Binding-site contacts:
Ligand atom CA contacts residue ASP56 of chain 1.D at 4.0 Å.
Ligand atom C contacts residue ASP55 of chain 1.D at 3.5 Å.
Ligand atom NE contacts residue SER38 of chain 1.E at 3.8 Å.
Ligand atom CB contacts residue ALA37 of chain 1.E at 3.5 Å (hydrophobic).
Ligand atom O contacts residue ASP56 of chain 1.D at 3.2 Å (salt-bridge).
Ligand atom CB contacts residue THR51 of chain 1.E at 3.9 Å.
Ligand atom O contacts residue THR51 of chain 1.E at 4.1 Å.
Ligand atom OXT contacts residue GLY54 of chain 1.D at 3.2 Å.
Ligand atom N contacts residue THR57 of chain 1.D at 3.2 Å (h-bond).
Ligand atom OXT contacts residue ALA53 of chain 1.E at 2.9 Å (h-bond).
Ligand atom CA contacts residue ALA53 of chain 1.E at 4.0 Å (hydrophobic).
Ligand atom CD contacts residue HIS34 of chain 1.E at 3.6 Å.
Ligand atom NH2 contacts residue ASP55 of chain 1.D at 3.5 Å (salt-bridge).
Ligand atom CA contacts residue ALA37 of chain 1.E at 4.2 Å (hydrophobic).
Ligand atom NH1 contacts residue HIS34 of chain 1.E at 4.2 Å.
Ligand atom CB contacts residue SER38 of chain 1.E at 4.2 Å.
Ligand atom C contacts residue ASP56 of chain 1.D at 4.1 Å.
Ligand atom N contacts residue THR51 of chain 1.E at 3.0 Å (h-bond).
Ligand atom CD contacts residue SER38 of chain 1.E at 3.7 Å.
Ligand atom N contacts residue ASP56 of chain 1.D at 2.9 Å (salt-bridge).
Ligand atom C contacts residue GLY54 of chain 1.D at 3.8 Å.
Ligand atom C contacts residue ILE52 of chain 1.E at 4.0 Å (hydrophobic).
Ligand atom N contacts residue ASP41 of chain 1.E at 2.7 Å (salt-bridge).
Ligand atom OXT contacts residue ASP55 of chain 1.D at 3.5 Å (salt-bridge).
Ligand atom O contacts residue GLY54 of chain 1.D at 3.5 Å.
Ligand atom C contacts residue ALA53 of chain 1.E at 3.8 Å (hydrophobic).
Ligand atom CG contacts residue ASP55 of chain 1.D at 4.1 Å.
Ligand atom O contacts residue ASP55 of chain 1.D at 2.7 Å (salt-bridge).
Ligand atom CG contacts residue ASP56 of chain 1.D at 4.0 Å.
Ligand atom C contacts residue THR51 of chain 1.E at 3.6 Å.
Ligand atom CA contacts residue ASP41 of chain 1.E at 3.5 Å.
Ligand atom CA contacts residue THR51 of chain 1.E at 3.2 Å.
Ligand atom CB contacts residue ASP41 of chain 1.E at 3.4 Å.
Ligand atom CZ contacts residue ASP55 of chain 1.D at 3.8 Å.
Ligand atom OXT contacts residue THR51 of chain 1.E at 4.2 Å.
Ligand atom O contacts residue THR57 of chain 1.D at 3.4 Å (h-bond).
Ligand atom CA contacts residue ILE52 of chain 1.E at 4.2 Å (hydrophobic).
Ligand atom CG contacts residue ASP41 of chain 1.E at 3.8 Å.
Ligand atom OXT contacts residue ILE52 of chain 1.E at 3.7 Å.
Ligand atom NH1 contacts residue ASP55 of chain 1.D at 3.6 Å.

Sequence of chain 1.E:
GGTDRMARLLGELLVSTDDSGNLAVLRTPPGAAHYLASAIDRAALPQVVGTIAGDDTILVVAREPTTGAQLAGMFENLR

The small molecule below binds the protein below.
Small molecule (SMILES): NC(=[NH2+])NCCC[C@H](N)C(=O)O

Sequence of chain 1.D:
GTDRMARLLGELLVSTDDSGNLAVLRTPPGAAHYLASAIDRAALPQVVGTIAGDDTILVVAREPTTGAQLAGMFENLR